Sequence of chain 25.E:
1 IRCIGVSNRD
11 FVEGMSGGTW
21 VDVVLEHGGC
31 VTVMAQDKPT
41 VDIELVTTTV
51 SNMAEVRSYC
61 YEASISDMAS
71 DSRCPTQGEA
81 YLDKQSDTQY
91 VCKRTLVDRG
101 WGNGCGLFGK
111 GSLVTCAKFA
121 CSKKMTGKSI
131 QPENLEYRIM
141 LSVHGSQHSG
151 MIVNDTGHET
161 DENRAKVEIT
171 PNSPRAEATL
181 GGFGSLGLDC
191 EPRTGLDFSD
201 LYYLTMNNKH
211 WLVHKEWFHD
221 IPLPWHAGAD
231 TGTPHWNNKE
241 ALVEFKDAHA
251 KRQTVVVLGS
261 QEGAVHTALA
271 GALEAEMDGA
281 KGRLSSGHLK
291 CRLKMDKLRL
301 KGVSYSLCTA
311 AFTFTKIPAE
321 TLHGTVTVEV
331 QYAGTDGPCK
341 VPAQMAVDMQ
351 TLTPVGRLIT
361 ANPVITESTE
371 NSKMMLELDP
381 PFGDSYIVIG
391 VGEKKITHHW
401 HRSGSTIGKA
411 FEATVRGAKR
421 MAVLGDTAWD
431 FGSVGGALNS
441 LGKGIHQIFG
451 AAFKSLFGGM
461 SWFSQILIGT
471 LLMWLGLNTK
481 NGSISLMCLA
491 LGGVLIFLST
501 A

A small-molecule ligand and the protein it binds are described below.
Small molecule (SMILES): CC(=O)N[C@H]1[C@H](O[C@H]2[C@H](O)[C@@H](NC(C)=O)CO[C@@H]2CO)O[C@H](CO)[C@@H](O)[C@@H]1O

Binding-site contacts:
Ligand atom C8 contacts residue GLY150 of chain 25.E at 3.5 Å.
Ligand atom C5 contacts residue THR156 of chain 25.E at 3.8 Å.
Ligand atom O5 contacts residue THR156 of chain 25.E at 3.2 Å (h-bond).
Ligand atom C3 contacts residue ASN154 of chain 25.E at 3.6 Å.
Ligand atom O7 contacts residue GLY150 of chain 25.E at 3.7 Å.
Ligand atom C7 contacts residue MET151 of chain 25.E at 4.3 Å (hydrophobic).
Ligand atom O7 contacts residue ASN154 of chain 25.E at 3.2 Å (h-bond).
Ligand atom C1 contacts residue THR156 of chain 25.E at 3.4 Å.
Ligand atom C8 contacts residue VAL153 of chain 25.E at 4.3 Å (hydrophobic).
Ligand atom C7 contacts residue GLY150 of chain 25.E at 3.9 Å.
Ligand atom O5 contacts residue ASN154 of chain 25.E at 4.2 Å.
Ligand atom C8 contacts residue ASN154 of chain 25.E at 2.4 Å.
Ligand atom O3 contacts residue ASN154 of chain 25.E at 4.1 Å.
Ligand atom O7 contacts residue MET151 of chain 25.E at 3.6 Å.
Ligand atom C2 contacts residue ASN154 of chain 25.E at 2.6 Å.
Ligand atom C1 contacts residue ASN154 of chain 25.E at 2.9 Å.
Ligand atom N2 contacts residue ASN154 of chain 25.E at 1.4 Å (h-bond).
Ligand atom O6 contacts residue THR156 of chain 25.E at 3.5 Å (h-bond).
Ligand atom C6 contacts residue THR156 of chain 25.E at 4.4 Å.
Ligand atom C7 contacts residue ASN154 of chain 25.E at 2.0 Å.